Binding-site contacts:
Ligand atom N2 contacts residue ASN84 of chain 1.D at 2.8 Å (h-bond).
Ligand atom C8 contacts residue ASN84 of chain 1.D at 4.5 Å.
Ligand atom C7 contacts residue ASN84 of chain 1.D at 3.5 Å.
Ligand atom C3 contacts residue ASN84 of chain 1.D at 3.7 Å.
Ligand atom O5 contacts residue ASN84 of chain 1.D at 2.4 Å (h-bond).
Ligand atom C2 contacts residue ASN84 of chain 1.D at 2.4 Å.
Ligand atom C1 contacts residue ASN84 of chain 1.D at 1.4 Å.
Ligand atom O7 contacts residue ASN84 of chain 1.D at 3.9 Å.
Ligand atom O6 contacts residue GLY1 of chain 1.D at 3.7 Å.
Ligand atom C5 contacts residue ASN84 of chain 1.D at 3.7 Å.
Ligand atom C4 contacts residue ASN84 of chain 1.D at 4.2 Å.

The protein below binds the small molecule below.
Small molecule (SMILES): CC(=O)N[C@@H]1[C@@H](O)[C@H](O)[C@@H](CO)O[C@H]1O

Sequence of chain 1.D:
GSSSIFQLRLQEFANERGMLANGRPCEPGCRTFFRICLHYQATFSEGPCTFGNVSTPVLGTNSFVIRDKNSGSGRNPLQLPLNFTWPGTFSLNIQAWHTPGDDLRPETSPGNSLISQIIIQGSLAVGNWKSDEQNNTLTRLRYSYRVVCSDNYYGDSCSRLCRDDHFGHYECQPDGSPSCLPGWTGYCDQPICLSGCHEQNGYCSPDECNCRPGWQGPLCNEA